Sequence of chain 1.A:
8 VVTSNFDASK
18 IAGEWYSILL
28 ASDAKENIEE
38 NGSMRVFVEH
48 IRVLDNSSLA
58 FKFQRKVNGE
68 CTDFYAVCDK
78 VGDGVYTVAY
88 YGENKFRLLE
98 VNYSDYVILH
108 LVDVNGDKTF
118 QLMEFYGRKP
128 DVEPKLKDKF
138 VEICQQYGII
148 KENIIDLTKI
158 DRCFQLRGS

This protein binds this small molecule.
Small molecule (SMILES): CC(=O)N[C@@H]1[C@@H](O)[C@H](O)[C@@H](CO)O[C@H]1O

Binding-site contacts:
Ligand atom O7 contacts residue ASP76 of chain 1.A at 3.2 Å (salt-bridge).
Ligand atom O4 contacts residue VAL74 of chain 1.A at 4.4 Å.
Ligand atom C2 contacts residue SER55 of chain 1.A at 4.1 Å.
Ligand atom C7 contacts residue ASP76 of chain 1.A at 3.5 Å.
Ligand atom C8 contacts residue ASN53 of chain 1.A at 3.3 Å.
Ligand atom C4 contacts residue ASN53 of chain 1.A at 4.4 Å.
Ligand atom N2 contacts residue ASN53 of chain 1.A at 3.1 Å (h-bond).
Ligand atom O7 contacts residue SER55 of chain 1.A at 4.0 Å.
Ligand atom C1 contacts residue LEU51 of chain 1.A at 4.0 Å (hydrophobic).
Ligand atom C3 contacts residue ASN53 of chain 1.A at 4.0 Å.
Ligand atom C5 contacts residue ASN53 of chain 1.A at 3.9 Å.
Ligand atom C3 contacts residue ASP76 of chain 1.A at 4.0 Å.
Ligand atom O3 contacts residue ASP76 of chain 1.A at 4.1 Å.
Ligand atom N2 contacts residue SER55 of chain 1.A at 3.2 Å (h-bond).
Ligand atom C7 contacts residue SER55 of chain 1.A at 3.9 Å.
Ligand atom C1 contacts residue ASN53 of chain 1.A at 1.9 Å.
Ligand atom C5 contacts residue VAL74 of chain 1.A at 4.3 Å (hydrophobic).
Ligand atom O5 contacts residue ASN53 of chain 1.A at 2.5 Å (h-bond).
Ligand atom C7 contacts residue ASN53 of chain 1.A at 3.5 Å.
Ligand atom C2 contacts residue ASN53 of chain 1.A at 2.7 Å.
Ligand atom O5 contacts residue LEU51 of chain 1.A at 3.8 Å.
Ligand atom C1 contacts residue VAL74 of chain 1.A at 4.3 Å (hydrophobic).
Ligand atom C3 contacts residue VAL74 of chain 1.A at 4.1 Å (hydrophobic).
Ligand atom C6 contacts residue LEU51 of chain 1.A at 4.2 Å (hydrophobic).
Ligand atom C1 contacts residue SER55 of chain 1.A at 3.9 Å.
Ligand atom N2 contacts residue ASP76 of chain 1.A at 2.9 Å (salt-bridge).
Ligand atom C2 contacts residue ASP76 of chain 1.A at 4.0 Å.
Ligand atom C5 contacts residue LEU51 of chain 1.A at 3.9 Å (hydrophobic).